Binding-site contacts:
Ligand atom CAG contacts residue LEU50 of chain 1.A at 3.3 Å (hydrophobic).
Ligand atom CBD contacts residue MET125 of chain 1.A at 4.0 Å (hydrophobic).
Ligand atom CAS contacts residue ALA54 of chain 1.A at 3.5 Å (hydrophobic).
Ligand atom CAK contacts residue LEU50 of chain 1.A at 3.9 Å (hydrophobic).
Ligand atom OBA contacts residue ARG98 of chain 1.A at 3.9 Å.
Ligand atom CAU contacts residue ALA54 of chain 1.A at 4.0 Å (hydrophobic).
Ligand atom CAA contacts residue GLY225 of chain 1.A at 3.5 Å.
Ligand atom FBE contacts residue ILE128 of chain 1.A at 3.6 Å.
Ligand atom CAI contacts residue MET125 of chain 1.A at 3.8 Å (hydrophobic).
Ligand atom CAT contacts residue ALA54 of chain 1.A at 4.0 Å (hydrophobic).
Ligand atom OBA contacts residue GLU57 of chain 1.A at 3.5 Å (salt-bridge).
Ligand atom CAS contacts residue THR51 of chain 1.A at 3.7 Å.
Ligand atom CAE contacts residue LEU229 of chain 1.A at 3.9 Å (hydrophobic).
Ligand atom CAF contacts residue MET125 of chain 1.A at 3.3 Å (hydrophobic).
Ligand atom CAA contacts residue LEU229 of chain 1.A at 3.9 Å (hydrophobic).
Ligand atom FBF contacts residue PHE108 of chain 1.A at 3.0 Å.
Ligand atom CAE contacts residue GLY225 of chain 1.A at 3.9 Å.
Ligand atom CAY contacts residue LEU95 of chain 1.A at 3.7 Å (hydrophobic).
Ligand atom CAL contacts residue LEU50 of chain 1.A at 3.7 Å (hydrophobic).
Ligand atom CAZ contacts residue PHE108 of chain 1.A at 4.0 Å (hydrophobic).
Ligand atom CAK contacts residue THR51 of chain 1.A at 3.8 Å.
Ligand atom CBB contacts residue LEU88 of chain 1.A at 2.4 Å (hydrophobic).
Ligand atom CAQ contacts residue LEU50 of chain 1.A at 3.8 Å (hydrophobic).
Ligand atom CAC contacts residue VAL122 of chain 1.A at 4.0 Å (hydrophobic).
Ligand atom CAT contacts residue LEU50 of chain 1.A at 4.0 Å (hydrophobic).
Ligand atom CAD contacts residue LEU229 of chain 1.A at 3.1 Å (hydrophobic).
Ligand atom CAG contacts residue MET47 of chain 1.A at 3.2 Å (hydrophobic).
Ligand atom FBF contacts residue MET125 of chain 1.A at 3.2 Å.
Ligand atom FBE contacts residue MET125 of chain 1.A at 3.6 Å.
Ligand atom FBC contacts residue ILE128 of chain 1.A at 3.7 Å.
Ligand atom CAK contacts residue LEU229 of chain 1.A at 3.8 Å (hydrophobic).
Ligand atom CAC contacts residue HIS228 of chain 1.A at 3.0 Å.
Ligand atom CAC contacts residue GLU123 of chain 1.A at 3.5 Å.
Ligand atom CAS contacts residue LEU244 of chain 1.A at 3.5 Å (hydrophobic).
Ligand atom CAD contacts residue GLY225 of chain 1.A at 3.4 Å.
Ligand atom CAV contacts residue LEU88 of chain 1.A at 3.8 Å (hydrophobic).
Ligand atom FBC contacts residue LEU132 of chain 1.A at 2.7 Å.
Ligand atom CBD contacts residue LEU132 of chain 1.A at 3.9 Å (hydrophobic).
Ligand atom CAB contacts residue HIS228 of chain 1.A at 4.0 Å.
Ligand atom CAJ contacts residue MET125 of chain 1.A at 3.2 Å (hydrophobic).

Sequence of chain 1.A:
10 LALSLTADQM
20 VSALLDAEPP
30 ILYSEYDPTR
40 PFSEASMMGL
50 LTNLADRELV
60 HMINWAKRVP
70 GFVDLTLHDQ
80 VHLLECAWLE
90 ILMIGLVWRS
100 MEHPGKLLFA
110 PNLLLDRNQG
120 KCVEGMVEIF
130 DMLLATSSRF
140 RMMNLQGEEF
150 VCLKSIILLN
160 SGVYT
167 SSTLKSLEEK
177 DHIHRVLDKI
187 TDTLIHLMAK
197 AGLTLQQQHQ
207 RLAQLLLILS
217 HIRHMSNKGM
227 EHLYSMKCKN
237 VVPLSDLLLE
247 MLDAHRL

This protein binds this small molecule.
Small molecule (SMILES): Cc1cc(C)c(B(c2c(C)cc(C)cc2C)N(CC(F)(F)F)c2ccc(O)cc2)c(C)c1